Binding-site contacts:
Ligand atom C6 contacts residue ALA147 of chain 1.F at 3.6 Å (hydrophobic).
Ligand atom C3 contacts residue ASN154 of chain 1.F at 3.8 Å.
Ligand atom C7 contacts residue THR156 of chain 1.F at 4.4 Å.
Ligand atom O7 contacts residue ASN154 of chain 1.F at 3.4 Å (h-bond).
Ligand atom C5 contacts residue GLU150 of chain 1.F at 4.5 Å.
Ligand atom C8 contacts residue THR156 of chain 1.F at 4.0 Å.
Ligand atom N2 contacts residue ASN154 of chain 1.F at 2.8 Å (h-bond).
Ligand atom N2 contacts residue THR156 of chain 1.F at 4.0 Å.
Ligand atom O5 contacts residue THR156 of chain 1.F at 4.4 Å.
Ligand atom C4 contacts residue ASN154 of chain 1.F at 4.3 Å.
Ligand atom C8 contacts residue ASN154 of chain 1.F at 4.4 Å.
Ligand atom O6 contacts residue GLU150 of chain 1.F at 3.7 Å.
Ligand atom C1 contacts residue GLU150 of chain 1.F at 4.3 Å.
Ligand atom C1 contacts residue THR156 of chain 1.F at 3.6 Å.
Ligand atom C6 contacts residue GLU150 of chain 1.F at 4.2 Å.
Ligand atom C2 contacts residue ASN154 of chain 1.F at 2.4 Å.
Ligand atom O5 contacts residue SER151 of chain 1.F at 4.2 Å.
Ligand atom O5 contacts residue GLU150 of chain 1.F at 3.5 Å.
Ligand atom C1 contacts residue ASN154 of chain 1.F at 1.4 Å.
Ligand atom C5 contacts residue ASN154 of chain 1.F at 3.7 Å.
Ligand atom O5 contacts residue ASN154 of chain 1.F at 2.4 Å (h-bond).
Ligand atom O6 contacts residue ALA147 of chain 1.F at 4.2 Å.
Ligand atom C1 contacts residue SER151 of chain 1.F at 4.4 Å.
Ligand atom C7 contacts residue ASN154 of chain 1.F at 3.3 Å.
Ligand atom C2 contacts residue THR156 of chain 1.F at 4.4 Å.

A small-molecule ligand and the protein it binds are described below.
Small molecule (SMILES): CC(=O)N[C@@H]1[C@@H](O)[C@H](O)[C@@H](CO)O[C@H]1O

Sequence of chain 1.F:
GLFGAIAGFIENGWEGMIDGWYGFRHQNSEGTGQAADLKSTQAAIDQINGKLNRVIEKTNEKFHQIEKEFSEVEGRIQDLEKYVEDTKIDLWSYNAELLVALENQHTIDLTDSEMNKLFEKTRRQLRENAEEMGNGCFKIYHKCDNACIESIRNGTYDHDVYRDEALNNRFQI